Binding-site contacts:
Ligand atom C1 contacts residue THR145 of chain 48.F at 3.4 Å.
Ligand atom C3 contacts residue ASN103 of chain 48.F at 4.5 Å.
Ligand atom O5 contacts residue ASN103 of chain 48.F at 2.6 Å (h-bond).
Ligand atom C5 contacts residue ASN103 of chain 48.F at 4.0 Å.
Ligand atom N2 contacts residue THR145 of chain 48.F at 4.0 Å.
Ligand atom C2 contacts residue THR145 of chain 48.F at 4.1 Å.
Ligand atom N2 contacts residue ASN103 of chain 48.F at 3.8 Å.
Ligand atom O7 contacts residue LEU147 of chain 48.F at 3.0 Å.
Ligand atom C1 contacts residue ASN103 of chain 48.F at 1.7 Å.
Ligand atom C5 contacts residue THR145 of chain 48.F at 4.0 Å.
Ligand atom C2 contacts residue ASN103 of chain 48.F at 3.2 Å.
Ligand atom O5 contacts residue THR145 of chain 48.F at 4.0 Å.
Ligand atom C7 contacts residue LEU147 of chain 48.F at 3.1 Å (hydrophobic).
Ligand atom C2 contacts residue LEU147 of chain 48.F at 4.3 Å (hydrophobic).
Ligand atom C8 contacts residue LEU147 of chain 48.F at 3.4 Å (hydrophobic).
Ligand atom C8 contacts residue VAL146 of chain 48.F at 4.5 Å (hydrophobic).
Ligand atom N2 contacts residue LEU147 of chain 48.F at 3.6 Å.
Ligand atom C3 contacts residue THR145 of chain 48.F at 4.1 Å.

Sequence of chain 48.F:
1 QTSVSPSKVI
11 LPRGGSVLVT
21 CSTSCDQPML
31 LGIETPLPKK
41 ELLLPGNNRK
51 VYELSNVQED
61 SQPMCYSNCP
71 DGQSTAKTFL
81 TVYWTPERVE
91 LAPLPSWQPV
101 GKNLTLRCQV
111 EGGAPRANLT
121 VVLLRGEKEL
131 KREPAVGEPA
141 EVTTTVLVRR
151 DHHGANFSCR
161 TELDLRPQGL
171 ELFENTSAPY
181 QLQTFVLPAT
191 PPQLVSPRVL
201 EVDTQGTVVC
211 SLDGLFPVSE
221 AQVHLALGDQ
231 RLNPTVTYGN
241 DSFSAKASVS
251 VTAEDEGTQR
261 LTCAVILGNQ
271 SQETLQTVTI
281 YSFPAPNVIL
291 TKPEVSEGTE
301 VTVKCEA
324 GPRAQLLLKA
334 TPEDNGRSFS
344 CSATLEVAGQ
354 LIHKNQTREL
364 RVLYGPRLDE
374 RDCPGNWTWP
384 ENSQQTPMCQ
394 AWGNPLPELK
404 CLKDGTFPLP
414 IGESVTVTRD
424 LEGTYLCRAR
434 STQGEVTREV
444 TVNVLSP

This small molecule binds to this protein.
Small molecule (SMILES): CC(=O)N[C@@H]1[C@@H](O)[C@H](O)[C@@H](CO)O[C@H]1O